Sequence of chain 1.A:
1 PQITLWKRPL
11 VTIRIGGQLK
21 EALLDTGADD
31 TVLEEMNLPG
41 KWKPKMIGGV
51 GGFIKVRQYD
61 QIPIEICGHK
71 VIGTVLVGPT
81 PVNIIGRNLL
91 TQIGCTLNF

Binding-site contacts:
Ligand atom C7 contacts residue ILE84 of chain 1.A at 3.7 Å (hydrophobic).
Ligand atom C15 contacts residue GLY27 of chain 1.A at 3.5 Å.
Ligand atom C24 contacts residue GLY27 of chain 1.A at 3.6 Å.
Ligand atom O2 contacts residue GLY49 of chain 1.B at 3.7 Å.
Ligand atom C16 contacts residue GLY27 of chain 1.A at 3.7 Å.
Ligand atom O1 contacts residue ALA28 of chain 1.B at 3.7 Å.
Ligand atom N1 contacts residue GLY27 of chain 1.B at 3.3 Å (h-bond).
Ligand atom C11 contacts residue VAL82 of chain 1.A at 3.6 Å (hydrophobic).
Ligand atom C6 contacts residue ASP25 of chain 1.B at 3.5 Å.
Ligand atom C25 contacts residue ASP30 of chain 1.B at 3.3 Å.
Ligand atom O5 contacts residue GLY49 of chain 1.A at 3.2 Å.
Ligand atom C6 contacts residue ASP25 of chain 1.A at 3.3 Å.
Ligand atom O3 contacts residue ASP25 of chain 1.B at 2.7 Å (salt-bridge).
Ligand atom C20 contacts residue ASP30 of chain 1.A at 3.7 Å.
Ligand atom O3 contacts residue ASP25 of chain 1.A at 2.5 Å (salt-bridge).
Ligand atom C12 contacts residue VAL82 of chain 1.A at 3.7 Å (hydrophobic).
Ligand atom C19 contacts residue ALA28 of chain 1.A at 3.5 Å (hydrophobic).
Ligand atom C13 contacts residue VAL82 of chain 1.A at 3.5 Å (hydrophobic).
Ligand atom C24 contacts residue LEU23 of chain 1.B at 3.8 Å (hydrophobic).
Ligand atom C9 contacts residue GLY27 of chain 1.B at 3.5 Å.
Ligand atom C12 contacts residue GLY49 of chain 1.B at 3.6 Å.
Ligand atom O5 contacts residue VAL50 of chain 1.B at 3.5 Å.
Ligand atom O5 contacts residue GLY48 of chain 1.A at 3.7 Å.
Ligand atom O6 contacts residue ASP29 of chain 1.B at 3.5 Å (salt-bridge).
Ligand atom C25 contacts residue ALA28 of chain 1.B at 3.7 Å (hydrophobic).
Ligand atom C18 contacts residue ALA28 of chain 1.A at 3.7 Å (hydrophobic).
Ligand atom O6 contacts residue ASP30 of chain 1.B at 3.2 Å (salt-bridge).
Ligand atom O4 contacts residue VAL50 of chain 1.B at 3.6 Å.
Ligand atom O3 contacts residue GLY27 of chain 1.B at 3.3 Å.
Ligand atom C14 contacts residue ASP25 of chain 1.A at 3.2 Å.
Ligand atom C13 contacts residue PRO81 of chain 1.A at 3.7 Å (hydrophobic).
Ligand atom C7 contacts residue ASP25 of chain 1.A at 3.3 Å.
Ligand atom N3 contacts residue ASP30 of chain 1.A at 3.1 Å (salt-bridge).
Ligand atom C4 contacts residue GLY48 of chain 1.B at 3.6 Å.
Ligand atom C22 contacts residue GLY48 of chain 1.A at 3.4 Å.
Ligand atom C23 contacts residue ILE84 of chain 1.B at 3.6 Å (hydrophobic).
Ligand atom C19 contacts residue ASP30 of chain 1.A at 3.4 Å.
Ligand atom O4 contacts residue ILE84 of chain 1.A at 3.6 Å.
Ligand atom C12 contacts residue VAL50 of chain 1.B at 3.7 Å (hydrophobic).
Ligand atom C12 contacts residue PRO81 of chain 1.A at 3.5 Å (hydrophobic).

Sequence of chain 1.B:
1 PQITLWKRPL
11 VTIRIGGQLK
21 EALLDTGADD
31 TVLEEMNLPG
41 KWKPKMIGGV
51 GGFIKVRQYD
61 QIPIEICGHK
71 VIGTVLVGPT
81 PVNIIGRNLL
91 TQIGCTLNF

A small-molecule ligand and the protein it binds are described below.
Small molecule (SMILES): CC(C)CN(C[C@@H](O)[C@H](Cc1ccccc1)NC(=O)O[C@H]1CCOC1)S(=O)(=O)c1ccc(N)cc1